The small molecule below binds the protein below.
Small molecule (SMILES): CC(C)C[C@@H]1NC(=O)CNC(=O)[C@H](CC(C)C)NC(=O)[C@H](CO)NC(=O)[C@H](CCCCN)NC(=O)[C@@H]2CSSC[C@@H](C(=O)N[C@H](C(N)=O)C(C)C)NC(=O)[C@H](C)NC(=O)[C@@H]3CSSC[C@H](NC(=O)[C@H](Cc4ccccc4)NC(=O)[C@H](CC4=NC=NC4)NC(=O)[C@H](CC(C)C)NC(=O)[C@H](CC(N)=O)NC(=O)CCSSC[C@H](NC(=O)[C@H](CCCN=C(N)N)NC(=O)CNC(=O)[C@H](CC(C)C)NC1=O)C(=O)N[C@@H](C)C(=O)N1CCC[C@@H]1C(=O)N[C@@H]([C@@H](C)O)C(=O)N[C@@H](Cc1ccc(OCC4CCCCC4)cc1)C(=O)N3)C(=O)N[C@@H](CCC(N)=O)C(=O)N[C@@H](CC(C)C)C(=O)N[C@@H](CCCN=C(N)N)C(=O)N2

Binding-site contacts:
Ligand atom CD2 contacts residue GLY357 of chain 1.A at 3.6 Å.
Ligand atom CB contacts residue ASP260 of chain 1.A at 3.6 Å.
Ligand atom OG1 contacts residue MET310 of chain 1.A at 2.6 Å (h-bond).
Ligand atom CE1 contacts residue GLU262 of chain 1.A at 3.3 Å.
Ligand atom C7 contacts residue MET359 of chain 1.A at 3.5 Å (hydrophobic).
Ligand atom O contacts residue GLY259 of chain 1.A at 3.4 Å.
Ligand atom N contacts residue ASP260 of chain 1.A at 2.9 Å (salt-bridge).
Ligand atom CB contacts residue GLY258 of chain 1.A at 3.5 Å.
Ligand atom C6 contacts residue PHE268 of chain 1.A at 3.7 Å (hydrophobic).
Ligand atom SG contacts residue GLY259 of chain 1.A at 3.6 Å.
Ligand atom CZ contacts residue GLU262 of chain 1.A at 3.5 Å.
Ligand atom CA contacts residue VAL314 of chain 1.A at 3.6 Å (hydrophobic).
Ligand atom CG2 contacts residue TRP311 of chain 1.A at 3.4 Å (hydrophobic).
Ligand atom OH contacts residue ASN309 of chain 1.A at 3.6 Å (h-bond).
Ligand atom CZ contacts residue ASP260 of chain 1.A at 3.4 Å.
Ligand atom C5 contacts residue PHE274 of chain 1.A at 3.2 Å (hydrophobic).
Ligand atom CA contacts residue ASP260 of chain 1.A at 3.5 Å.
Ligand atom C4 contacts residue GLU262 of chain 1.A at 3.5 Å.
Ligand atom OG1 contacts residue TRP311 of chain 1.A at 3.3 Å.
Ligand atom N contacts residue GLY258 of chain 1.A at 3.0 Å (h-bond).
Ligand atom O contacts residue ILE263 of chain 1.A at 3.6 Å.
Ligand atom SG contacts residue GLY258 of chain 1.A at 3.7 Å.
Ligand atom C6 contacts residue PHE274 of chain 1.A at 3.6 Å (hydrophobic).
Ligand atom O contacts residue GLY357 of chain 1.A at 3.6 Å.
Ligand atom NH2 contacts residue GLY259 of chain 1.A at 3.6 Å.
Ligand atom CB contacts residue MET310 of chain 1.A at 3.4 Å (hydrophobic).
Ligand atom CD1 contacts residue SER257 of chain 1.A at 3.2 Å.
Ligand atom NH1 contacts residue ASP260 of chain 1.A at 2.9 Å (salt-bridge).
Ligand atom OH contacts residue TRP311 of chain 1.A at 3.6 Å.
Ligand atom CE2 contacts residue GLY357 of chain 1.A at 3.6 Å.
Ligand atom C contacts residue ASP260 of chain 1.A at 3.7 Å.
Ligand atom OD1 contacts residue VAL314 of chain 1.A at 3.5 Å.
Ligand atom CE1 contacts residue ASN309 of chain 1.A at 3.3 Å.
Ligand atom NH2 contacts residue ASP260 of chain 1.A at 3.0 Å (salt-bridge).
Ligand atom C1 contacts residue VAL163 of chain 1.A at 3.6 Å (hydrophobic).
Ligand atom O contacts residue ASP260 of chain 1.A at 2.9 Å (salt-bridge).
Ligand atom C2 contacts residue SER267 of chain 1.A at 3.7 Å.
Ligand atom N contacts residue SER257 of chain 1.A at 3.4 Å (h-bond).
Ligand atom CB contacts residue GLY356 of chain 1.A at 3.6 Å.
Ligand atom CG2 contacts residue GLU313 of chain 1.A at 3.6 Å.

Sequence of chain 1.A:
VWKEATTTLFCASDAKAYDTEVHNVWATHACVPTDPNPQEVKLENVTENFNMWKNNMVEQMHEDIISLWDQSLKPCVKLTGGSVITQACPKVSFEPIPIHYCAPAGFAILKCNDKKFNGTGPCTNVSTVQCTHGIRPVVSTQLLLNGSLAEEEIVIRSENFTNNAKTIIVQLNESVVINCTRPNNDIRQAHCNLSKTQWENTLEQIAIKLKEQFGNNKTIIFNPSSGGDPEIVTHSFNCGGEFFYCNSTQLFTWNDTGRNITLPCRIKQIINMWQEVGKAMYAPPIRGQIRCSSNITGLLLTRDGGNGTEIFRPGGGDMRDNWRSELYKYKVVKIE